A small-molecule ligand and the protein it binds are described below.
Small molecule (SMILES): CC(=O)N[C@H]1[C@H](O[C@H]2[C@H](O)[C@@H](NC(C)=O)CO[C@@H]2CO)O[C@H](CO)[C@@H](O)[C@@H]1O

Binding-site contacts:
Ligand atom C7 contacts residue ASN303 of chain 1.C at 3.6 Å.
Ligand atom C1 contacts residue ASN303 of chain 1.C at 1.4 Å.
Ligand atom O5 contacts residue SER306 of chain 1.C at 3.0 Å (h-bond).
Ligand atom C6 contacts residue SER306 of chain 1.C at 4.3 Å.
Ligand atom O6 contacts residue SER306 of chain 1.C at 4.3 Å.
Ligand atom C8 contacts residue GLY310 of chain 1.C at 3.4 Å.
Ligand atom C5 contacts residue THR305 of chain 1.C at 3.8 Å.
Ligand atom O5 contacts residue ASN303 of chain 1.C at 2.3 Å (h-bond).
Ligand atom C6 contacts residue THR305 of chain 1.C at 4.0 Å.
Ligand atom N2 contacts residue ASN303 of chain 1.C at 2.9 Å (h-bond).
Ligand atom O5 contacts residue THR305 of chain 1.C at 3.7 Å.
Ligand atom C1 contacts residue THR305 of chain 1.C at 4.0 Å.
Ligand atom O7 contacts residue ASN303 of chain 1.C at 3.9 Å.
Ligand atom C3 contacts residue ASN303 of chain 1.C at 3.8 Å.
Ligand atom C1 contacts residue SER306 of chain 1.C at 3.6 Å.
Ligand atom C2 contacts residue ASN303 of chain 1.C at 2.5 Å.
Ligand atom C4 contacts residue ASN303 of chain 1.C at 4.2 Å.
Ligand atom C5 contacts residue ASN303 of chain 1.C at 3.6 Å.
Ligand atom C5 contacts residue SER306 of chain 1.C at 4.2 Å.

Sequence of chain 1.C:
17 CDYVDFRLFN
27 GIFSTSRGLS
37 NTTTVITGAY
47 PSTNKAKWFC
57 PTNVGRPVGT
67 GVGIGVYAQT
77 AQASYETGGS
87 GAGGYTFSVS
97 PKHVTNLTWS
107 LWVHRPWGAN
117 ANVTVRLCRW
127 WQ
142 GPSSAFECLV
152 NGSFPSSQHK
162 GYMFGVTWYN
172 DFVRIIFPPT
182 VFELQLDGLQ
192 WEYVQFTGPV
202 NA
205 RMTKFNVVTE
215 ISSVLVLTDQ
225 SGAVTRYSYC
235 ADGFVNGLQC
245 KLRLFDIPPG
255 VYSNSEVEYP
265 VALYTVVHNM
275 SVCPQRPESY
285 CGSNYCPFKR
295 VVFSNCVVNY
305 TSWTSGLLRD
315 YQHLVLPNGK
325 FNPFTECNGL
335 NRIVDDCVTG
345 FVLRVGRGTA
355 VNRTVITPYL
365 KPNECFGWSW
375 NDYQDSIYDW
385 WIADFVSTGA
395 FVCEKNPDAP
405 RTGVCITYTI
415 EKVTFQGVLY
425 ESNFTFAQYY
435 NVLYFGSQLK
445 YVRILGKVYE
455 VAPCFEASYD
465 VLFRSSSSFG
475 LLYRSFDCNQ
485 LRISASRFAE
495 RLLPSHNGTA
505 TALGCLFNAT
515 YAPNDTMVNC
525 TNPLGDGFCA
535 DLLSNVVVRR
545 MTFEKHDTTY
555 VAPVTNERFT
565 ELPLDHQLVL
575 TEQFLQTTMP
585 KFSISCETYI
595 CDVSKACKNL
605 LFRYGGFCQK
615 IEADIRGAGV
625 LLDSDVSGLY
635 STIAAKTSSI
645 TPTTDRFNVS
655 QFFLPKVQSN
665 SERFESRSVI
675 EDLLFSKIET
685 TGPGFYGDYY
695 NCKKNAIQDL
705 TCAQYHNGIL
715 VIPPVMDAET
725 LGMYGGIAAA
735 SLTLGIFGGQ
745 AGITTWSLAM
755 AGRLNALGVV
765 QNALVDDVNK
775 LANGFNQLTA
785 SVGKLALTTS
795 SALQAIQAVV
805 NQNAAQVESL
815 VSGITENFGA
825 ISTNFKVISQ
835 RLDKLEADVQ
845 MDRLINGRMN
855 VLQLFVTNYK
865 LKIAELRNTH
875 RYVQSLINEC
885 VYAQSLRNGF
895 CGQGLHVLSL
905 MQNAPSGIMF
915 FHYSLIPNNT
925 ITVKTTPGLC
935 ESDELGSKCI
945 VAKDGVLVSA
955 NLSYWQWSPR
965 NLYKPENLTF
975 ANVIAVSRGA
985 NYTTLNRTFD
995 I